Sequence of chain 1.B:
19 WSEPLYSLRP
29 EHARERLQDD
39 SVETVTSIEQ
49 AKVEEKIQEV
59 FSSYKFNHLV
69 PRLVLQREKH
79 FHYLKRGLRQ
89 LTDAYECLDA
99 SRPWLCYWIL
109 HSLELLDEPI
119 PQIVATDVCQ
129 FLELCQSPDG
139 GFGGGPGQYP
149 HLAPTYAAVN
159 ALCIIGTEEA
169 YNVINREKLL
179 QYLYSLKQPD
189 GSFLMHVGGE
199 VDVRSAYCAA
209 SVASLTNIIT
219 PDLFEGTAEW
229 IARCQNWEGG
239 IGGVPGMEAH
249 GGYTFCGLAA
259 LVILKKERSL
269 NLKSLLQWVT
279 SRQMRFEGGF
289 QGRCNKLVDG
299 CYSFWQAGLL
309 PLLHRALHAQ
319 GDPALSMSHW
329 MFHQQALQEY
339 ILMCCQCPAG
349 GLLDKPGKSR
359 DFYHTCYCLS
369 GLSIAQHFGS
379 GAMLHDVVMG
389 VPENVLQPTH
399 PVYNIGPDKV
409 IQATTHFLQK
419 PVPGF

Sequence of chain 1.A:
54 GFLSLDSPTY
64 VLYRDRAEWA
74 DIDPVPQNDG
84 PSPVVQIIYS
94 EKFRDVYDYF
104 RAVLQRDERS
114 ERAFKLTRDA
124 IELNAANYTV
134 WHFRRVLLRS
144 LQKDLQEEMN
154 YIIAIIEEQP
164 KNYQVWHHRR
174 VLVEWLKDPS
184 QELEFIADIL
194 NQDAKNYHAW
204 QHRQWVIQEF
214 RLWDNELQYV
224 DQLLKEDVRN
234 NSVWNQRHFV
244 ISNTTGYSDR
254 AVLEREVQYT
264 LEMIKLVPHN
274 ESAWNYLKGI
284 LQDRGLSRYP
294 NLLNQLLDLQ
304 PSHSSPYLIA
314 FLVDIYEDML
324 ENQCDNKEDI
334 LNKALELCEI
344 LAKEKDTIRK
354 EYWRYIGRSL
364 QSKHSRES

Binding-site contacts:
Ligand atom CAT contacts residue DMS1 of chain 1.F at 3.4 Å.
Ligand atom CAY contacts residue ALA151 of chain 1.B at 3.7 Å (hydrophobic).
Ligand atom NBE contacts residue DMS1 of chain 1.F at 3.3 Å.
Ligand atom NAD contacts residue LEU96 of chain 1.B at 3.5 Å.
Ligand atom CAI contacts residue DMS1 of chain 1.G at 3.4 Å.
Ligand atom CAV contacts residue PRO152 of chain 1.B at 3.2 Å (hydrophobic).
Ligand atom CAB contacts residue DMS1 of chain 1.G at 3.2 Å.
Ligand atom CAW contacts residue PRO152 of chain 1.B at 3.5 Å (hydrophobic).
Ligand atom CAH contacts residue TYR361 of chain 1.B at 3.4 Å (hydrophobic).
Ligand atom CAT contacts residue ZN1 of chain 1.C at 3.0 Å.
Ligand atom CAA contacts residue TRP102 of chain 1.B at 3.0 Å (hydrophobic).
Ligand atom CAA contacts residue SER99 of chain 1.B at 3.2 Å.
Ligand atom CBD contacts residue DMS1 of chain 1.F at 3.3 Å.
Ligand atom CAW contacts residue SER99 of chain 1.B at 3.0 Å.
Ligand atom CAT contacts residue ASP297 of chain 1.B at 3.2 Å.
Ligand atom NAD contacts residue TYR93 of chain 1.B at 3.6 Å.
Ligand atom NBE contacts residue ZN1 of chain 1.C at 2.1 Å.
Ligand atom OAE contacts residue FPP1 of chain 1.D at 3.6 Å.
Ligand atom NBE contacts residue ASP297 of chain 1.B at 3.2 Å (salt-bridge).
Ligand atom CAU contacts residue TYR361 of chain 1.B at 3.4 Å (hydrophobic).
Ligand atom OBH contacts residue FPP1 of chain 1.D at 3.2 Å.
Ligand atom CAW contacts residue ALA98 of chain 1.B at 3.5 Å (hydrophobic).
Ligand atom NAD contacts residue ASP359 of chain 1.B at 3.7 Å.
Ligand atom CAZ contacts residue TRP102 of chain 1.B at 3.6 Å (hydrophobic).
Ligand atom CAV contacts residue SER99 of chain 1.B at 3.2 Å.
Ligand atom CAS contacts residue HIS362 of chain 1.B at 3.5 Å.
Ligand atom CAX contacts residue ALA98 of chain 1.B at 3.6 Å (hydrophobic).
Ligand atom CAW contacts residue TRP102 of chain 1.B at 3.2 Å (hydrophobic).
Ligand atom CAH contacts residue ASP359 of chain 1.B at 3.5 Å.
Ligand atom CAI contacts residue ASP359 of chain 1.B at 3.6 Å.
Ligand atom CBI contacts residue ALA151 of chain 1.B at 3.5 Å (hydrophobic).
Ligand atom OAE contacts residue ALA151 of chain 1.B at 2.7 Å.
Ligand atom CAV contacts residue ALA98 of chain 1.B at 2.8 Å (hydrophobic).
Ligand atom CAS contacts residue ZN1 of chain 1.C at 3.2 Å.
Ligand atom CBJ contacts residue TYR361 of chain 1.B at 3.3 Å (hydrophobic).
Ligand atom CAX contacts residue SER99 of chain 1.B at 3.5 Å.
Ligand atom OBH contacts residue ARG202 of chain 1.B at 3.5 Å (salt-bridge).
Ligand atom CAA contacts residue PRO152 of chain 1.B at 3.0 Å (hydrophobic).
Ligand atom OAE contacts residue TRP102 of chain 1.B at 2.9 Å (h-bond).
Ligand atom NBE contacts residue HIS362 of chain 1.B at 3.2 Å (h-bond).

The small molecule below binds the protein below.
Small molecule (SMILES): CCCCCCNC(=O)Oc1ccc(C[C@@H]2CN(Cc3cncn3C)c3ccc(C#N)cc3CN2S(=O)(=O)c2ccc(OC)cc2)cc1